Sequence of chain 1.A:
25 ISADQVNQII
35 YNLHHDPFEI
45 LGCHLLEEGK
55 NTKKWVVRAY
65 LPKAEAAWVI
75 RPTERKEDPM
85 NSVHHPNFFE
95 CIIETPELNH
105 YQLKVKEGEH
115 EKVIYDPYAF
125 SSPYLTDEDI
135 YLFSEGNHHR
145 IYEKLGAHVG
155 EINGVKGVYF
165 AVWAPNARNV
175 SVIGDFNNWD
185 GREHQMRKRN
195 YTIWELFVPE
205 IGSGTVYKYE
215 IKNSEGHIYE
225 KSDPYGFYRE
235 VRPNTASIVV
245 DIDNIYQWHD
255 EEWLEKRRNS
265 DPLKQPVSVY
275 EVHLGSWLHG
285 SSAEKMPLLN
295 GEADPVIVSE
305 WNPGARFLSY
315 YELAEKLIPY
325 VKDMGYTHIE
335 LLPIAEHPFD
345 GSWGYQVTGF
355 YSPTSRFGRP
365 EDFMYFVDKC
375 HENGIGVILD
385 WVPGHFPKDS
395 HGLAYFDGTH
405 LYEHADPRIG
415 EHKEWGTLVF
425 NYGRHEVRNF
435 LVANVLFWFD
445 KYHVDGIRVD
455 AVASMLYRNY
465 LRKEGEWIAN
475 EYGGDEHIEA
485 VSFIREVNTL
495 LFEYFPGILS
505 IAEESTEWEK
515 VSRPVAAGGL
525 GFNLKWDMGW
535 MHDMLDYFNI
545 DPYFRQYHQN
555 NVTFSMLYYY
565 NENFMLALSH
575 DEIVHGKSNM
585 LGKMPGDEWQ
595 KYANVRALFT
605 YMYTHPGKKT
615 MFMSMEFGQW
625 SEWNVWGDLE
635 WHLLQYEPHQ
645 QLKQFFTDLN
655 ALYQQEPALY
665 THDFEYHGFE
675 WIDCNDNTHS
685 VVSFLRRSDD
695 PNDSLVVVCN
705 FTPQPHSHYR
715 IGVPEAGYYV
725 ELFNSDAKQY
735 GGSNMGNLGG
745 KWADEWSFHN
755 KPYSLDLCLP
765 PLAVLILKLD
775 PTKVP

This protein binds this small molecule.
Small molecule (SMILES): OC[C@H]1O[C@H](O[C@H]2[C@H](O)[C@@H](O)[C@@H](O[C@H]3[C@H](O)[C@@H](O)[C@@H](O[C@H]4[C@H](O)[C@@H](O)[C@@H](O)O[C@@H]4CO)O[C@@H]3CO)O[C@@H]2CO)[C@H](O)[C@@H](O)[C@@H]1O

Binding-site contacts:
Ligand atom C3 contacts residue PHE752 of chain 1.A at 4.2 Å (hydrophobic).
Ligand atom O2 contacts residue ASN679 of chain 1.A at 4.3 Å.
Ligand atom C1 contacts residue HIS712 of chain 1.A at 3.3 Å.
Ligand atom C6 contacts residue ASP680 of chain 1.A at 3.9 Å.
Ligand atom C4 contacts residue TYR713 of chain 1.A at 4.2 Å (hydrophobic).
Ligand atom C1 contacts residue ASP680 of chain 1.A at 3.8 Å.
Ligand atom O2 contacts residue HIS712 of chain 1.A at 4.3 Å.
Ligand atom C3 contacts residue HIS753 of chain 1.A at 4.1 Å.
Ligand atom O3 contacts residue ARG714 of chain 1.A at 2.8 Å (salt-bridge).
Ligand atom C2 contacts residue ARG714 of chain 1.A at 3.8 Å.
Ligand atom O2 contacts residue ARG714 of chain 1.A at 2.8 Å (salt-bridge).
Ligand atom C3 contacts residue ASP677 of chain 1.A at 4.0 Å.
Ligand atom O5 contacts residue ASP680 of chain 1.A at 3.8 Å.
Ligand atom C4 contacts residue ASP680 of chain 1.A at 3.9 Å.
Ligand atom C2 contacts residue TYR713 of chain 1.A at 3.5 Å (hydrophobic).
Ligand atom O2 contacts residue TYR713 of chain 1.A at 3.5 Å.
Ligand atom C2 contacts residue ASP680 of chain 1.A at 4.1 Å.
Ligand atom O3 contacts residue TYR713 of chain 1.A at 3.8 Å.
Ligand atom O6 contacts residue ASP680 of chain 1.A at 4.2 Å.
Ligand atom C1 contacts residue TYR713 of chain 1.A at 3.4 Å (hydrophobic).
Ligand atom C2 contacts residue HIS753 of chain 1.A at 4.4 Å.
Ligand atom O6 contacts residue HIS683 of chain 1.A at 3.4 Å.
Ligand atom O2 contacts residue ASP677 of chain 1.A at 2.7 Å (salt-bridge).
Ligand atom O2 contacts residue PHE752 of chain 1.A at 3.3 Å.
Ligand atom O5 contacts residue HIS712 of chain 1.A at 3.4 Å (h-bond).
Ligand atom C2 contacts residue HIS712 of chain 1.A at 3.8 Å.
Ligand atom O3 contacts residue ASN679 of chain 1.A at 3.4 Å (h-bond).
Ligand atom C2 contacts residue ASP677 of chain 1.A at 3.2 Å.
Ligand atom O3 contacts residue HIS712 of chain 1.A at 3.9 Å.
Ligand atom O5 contacts residue TYR713 of chain 1.A at 3.4 Å.
Ligand atom O5 contacts residue HIS683 of chain 1.A at 4.4 Å.
Ligand atom C5 contacts residue ASP680 of chain 1.A at 4.3 Å.
Ligand atom O3 contacts residue PHE752 of chain 1.A at 3.9 Å.
Ligand atom C3 contacts residue ARG714 of chain 1.A at 3.9 Å.
Ligand atom O4 contacts residue ASP680 of chain 1.A at 4.3 Å.
Ligand atom O3 contacts residue HIS753 of chain 1.A at 3.0 Å (h-bond).
Ligand atom O3 contacts residue ASP677 of chain 1.A at 3.5 Å (salt-bridge).
Ligand atom C6 contacts residue HIS683 of chain 1.A at 4.2 Å.
Ligand atom C1 contacts residue ASN679 of chain 1.A at 4.3 Å.
Ligand atom O2 contacts residue HIS753 of chain 1.A at 3.6 Å (h-bond).